Binding-site contacts:
Ligand atom C08 contacts residue ILE54 of chain 1.A at 3.6 Å (hydrophobic).
Ligand atom C20 contacts residue SER58 of chain 1.A at 3.4 Å.
Ligand atom O29 contacts residue ASP102 of chain 1.A at 3.0 Å (salt-bridge).
Ligand atom C09 contacts residue ILE54 of chain 1.A at 3.5 Å (hydrophobic).
Ligand atom O29 contacts residue ARG98 of chain 1.A at 2.8 Å (salt-bridge).
Ligand atom C02 contacts residue LEU50 of chain 1.A at 3.7 Å (hydrophobic).
Ligand atom S16 contacts residue LEU60 of chain 1.A at 3.5 Å (h-bond).
Ligand atom C24 contacts residue SER58 of chain 1.A at 3.3 Å.
Ligand atom C21 contacts residue LEU60 of chain 1.A at 3.8 Å (hydrophobic).
Ligand atom C25 contacts residue GLN55 of chain 1.A at 3.2 Å.
Ligand atom N19 contacts residue LEU60 of chain 1.A at 3.7 Å.
Ligand atom C33 contacts residue GLN55 of chain 1.A at 3.5 Å.
Ligand atom C05 contacts residue TRP105 of chain 1.A at 3.7 Å (hydrophobic).
Ligand atom N18 contacts residue SER58 of chain 1.A at 3.6 Å.
Ligand atom C04 contacts residue LEU109 of chain 1.A at 3.6 Å (hydrophobic).
Ligand atom C04 contacts residue LEU20 of chain 1.A at 3.5 Å (hydrophobic).
Ligand atom O22 contacts residue ASN59 of chain 1.A at 3.6 Å.
Ligand atom N19 contacts residue SER58 of chain 1.A at 3.5 Å (h-bond).
Ligand atom C05 contacts residue LEU20 of chain 1.A at 3.4 Å (hydrophobic).
Ligand atom N19 contacts residue ASN59 of chain 1.A at 3.7 Å.
Ligand atom N14 contacts residue GLN55 of chain 1.A at 3.5 Å.
Ligand atom S16 contacts residue ASN59 of chain 1.A at 3.7 Å.
Ligand atom C17 contacts residue TYR66 of chain 1.A at 3.6 Å (hydrophobic).
Ligand atom C02 contacts residue TYR51 of chain 1.A at 3.6 Å (hydrophobic).
Ligand atom O22 contacts residue LEU60 of chain 1.A at 2.8 Å (h-bond).
Ligand atom N27 contacts residue ARG98 of chain 1.A at 3.7 Å.
Ligand atom C11 contacts residue TYR66 of chain 1.A at 3.5 Å (hydrophobic).
Ligand atom C12 contacts residue ILE54 of chain 1.A at 3.7 Å (hydrophobic).
Ligand atom N18 contacts residue GLN55 of chain 1.A at 2.9 Å (h-bond).
Ligand atom C07 contacts residue TRP105 of chain 1.A at 3.7 Å (hydrophobic).
Ligand atom C21 contacts residue ASN59 of chain 1.A at 3.5 Å.
Ligand atom N14 contacts residue ILE54 of chain 1.A at 3.8 Å.
Ligand atom C10 contacts residue TYR66 of chain 1.A at 3.6 Å (hydrophobic).
Ligand atom C10 contacts residue TRP105 of chain 1.A at 3.5 Å (hydrophobic).
Ligand atom C24 contacts residue GLN55 of chain 1.A at 3.1 Å.
Ligand atom O29 contacts residue GLN55 of chain 1.A at 3.7 Å.
Ligand atom C15 contacts residue SER58 of chain 1.A at 3.6 Å.
Ligand atom C01 contacts residue TYR51 of chain 1.A at 3.6 Å (hydrophobic).
Ligand atom O23 contacts residue ASN59 of chain 1.A at 3.4 Å (h-bond).
Ligand atom C05 contacts residue LEU109 of chain 1.A at 3.6 Å (hydrophobic).

The small molecule below binds the protein below.
Small molecule (SMILES): O=C(O)/C(Cc1ccccc1[N+](=O)[O-])=N/Nc1nc(-c2ccc(-c3ccccc3)cc2)cs1

Sequence of chain 1.A:
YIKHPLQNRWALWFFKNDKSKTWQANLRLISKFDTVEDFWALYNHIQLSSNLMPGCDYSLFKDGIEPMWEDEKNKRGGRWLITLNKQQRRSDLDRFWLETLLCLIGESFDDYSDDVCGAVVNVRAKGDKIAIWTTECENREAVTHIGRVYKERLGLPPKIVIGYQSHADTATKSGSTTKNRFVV